Sequence of chain 1.H:
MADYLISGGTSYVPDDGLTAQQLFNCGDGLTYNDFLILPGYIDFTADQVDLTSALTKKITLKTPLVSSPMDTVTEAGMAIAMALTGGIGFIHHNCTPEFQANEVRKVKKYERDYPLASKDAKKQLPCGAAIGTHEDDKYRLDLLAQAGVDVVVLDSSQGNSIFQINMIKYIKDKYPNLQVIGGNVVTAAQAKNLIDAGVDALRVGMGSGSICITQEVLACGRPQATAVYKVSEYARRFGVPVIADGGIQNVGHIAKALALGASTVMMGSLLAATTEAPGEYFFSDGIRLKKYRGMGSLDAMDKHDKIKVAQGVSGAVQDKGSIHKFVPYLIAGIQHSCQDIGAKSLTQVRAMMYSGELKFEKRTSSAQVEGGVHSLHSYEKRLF

Binding-site contacts:
Ligand atom O6 contacts residue GLY420 of chain 1.H at 2.6 Å (h-bond).
Ligand atom N1 contacts residue CYS336 of chain 1.H at 2.9 Å (h-bond).
Ligand atom O3' contacts residue SER73 of chain 1.H at 2.6 Å (h-bond).
Ligand atom C4 contacts residue ILE335 of chain 1.H at 3.4 Å (hydrophobic).
Ligand atom C3' contacts residue ASP369 of chain 1.H at 3.5 Å.
Ligand atom C5 contacts residue ILE335 of chain 1.H at 3.4 Å (hydrophobic).
Ligand atom C4' contacts residue ASP369 of chain 1.H at 3.6 Å.
Ligand atom N1 contacts residue GLN446 of chain 1.H at 2.8 Å (h-bond).
Ligand atom O3P contacts residue SER393 of chain 1.H at 3.3 Å (h-bond).
Ligand atom O6 contacts residue GLY418 of chain 1.H at 3.5 Å.
Ligand atom P contacts residue TYR416 of chain 1.H at 3.6 Å.
Ligand atom O1P contacts residue GLY333 of chain 1.H at 3.4 Å.
Ligand atom O2' contacts residue ASP369 of chain 1.H at 2.5 Å (salt-bridge).
Ligand atom C2 contacts residue GLN446 of chain 1.H at 3.5 Å.
Ligand atom O3' contacts residue ASP369 of chain 1.H at 2.6 Å (salt-bridge).
Ligand atom C2' contacts residue ARG327 of chain 1.H at 3.4 Å.
Ligand atom O2P contacts residue TYR416 of chain 1.H at 2.4 Å (h-bond).
Ligand atom O5' contacts residue GLY333 of chain 1.H at 3.5 Å.
Ligand atom O2' contacts residue NAD1 of chain 1.X at 3.6 Å (h-bond).
Ligand atom O2P contacts residue SER334 of chain 1.H at 2.5 Å (h-bond).
Ligand atom C2 contacts residue CYS336 of chain 1.H at 1.8 Å (hydrophobic).
Ligand atom O2P contacts residue SER393 of chain 1.H at 2.8 Å (h-bond).
Ligand atom C5 contacts residue NAD1 of chain 1.X at 3.6 Å.
Ligand atom O2' contacts residue ARG327 of chain 1.H at 3.2 Å (salt-bridge).
Ligand atom N7 contacts residue MET419 of chain 1.H at 2.9 Å (h-bond).
Ligand atom O6 contacts residue GLY447 of chain 1.H at 3.5 Å.
Ligand atom C4 contacts residue NAD1 of chain 1.X at 3.5 Å.
Ligand atom C3' contacts residue SER73 of chain 1.H at 3.3 Å.
Ligand atom O1P contacts residue SER334 of chain 1.H at 3.0 Å (h-bond).
Ligand atom P contacts residue SER334 of chain 1.H at 3.4 Å.
Ligand atom N3 contacts residue CYS336 of chain 1.H at 2.6 Å (h-bond).
Ligand atom N1 contacts residue NAD1 of chain 1.X at 3.4 Å.
Ligand atom C6 contacts residue NAD1 of chain 1.X at 3.6 Å.
Ligand atom N3 contacts residue NAD1 of chain 1.X at 3.3 Å.
Ligand atom O3' contacts residue ARG327 of chain 1.H at 3.2 Å (salt-bridge).
Ligand atom O1P contacts residue GLY371 of chain 1.H at 3.0 Å (h-bond).
Ligand atom O3P contacts residue GLY392 of chain 1.H at 2.8 Å (h-bond).
Ligand atom C2 contacts residue NAD1 of chain 1.X at 3.3 Å.
Ligand atom C6 contacts residue GLY420 of chain 1.H at 3.6 Å.
Ligand atom O6 contacts residue MET419 of chain 1.H at 3.3 Å (h-bond).

A small-molecule ligand and the protein it binds are described below.
Small molecule (SMILES): O=c1[nH]cnc2c1ncn2[C@@H]1O[C@H](COP(=O)(O)O)[C@@H](O)[C@H]1O